The protein below binds the small molecule below.
Small molecule (SMILES): CC(=O)N[C@H]1[C@@H](O[C@H]2[C@H](O)[C@@H](NC(C)=O)CO[C@@H]2CO)O[C@H](CO)[C@@H](O)[C@@H]1O

Binding-site contacts:
Ligand atom C8 contacts residue ARG221 of chain 1.A at 3.7 Å.
Ligand atom O6 contacts residue GLU86 of chain 1.A at 3.6 Å (salt-bridge).
Ligand atom O7 contacts residue ASN64 of chain 1.A at 2.8 Å (h-bond).
Ligand atom O3 contacts residue ARG221 of chain 1.A at 2.7 Å (salt-bridge).
Ligand atom O5 contacts residue ASN87 of chain 1.A at 2.4 Å (h-bond).
Ligand atom C8 contacts residue CYS90 of chain 1.A at 4.3 Å (hydrophobic).
Ligand atom C5 contacts residue ASN87 of chain 1.A at 3.2 Å.
Ligand atom C8 contacts residue ARG221 of chain 1.A at 4.2 Å.
Ligand atom C6 contacts residue GLU86 of chain 1.A at 3.9 Å.
Ligand atom C2 contacts residue ARG221 of chain 1.A at 3.7 Å.
Ligand atom C7 contacts residue GLU66 of chain 1.A at 4.0 Å.
Ligand atom C8 contacts residue SER137 of chain 1.A at 4.0 Å.
Ligand atom C7 contacts residue ASN64 of chain 1.A at 3.8 Å.
Ligand atom C4 contacts residue ARG221 of chain 1.A at 4.3 Å.
Ligand atom O7 contacts residue ARG221 of chain 1.A at 4.0 Å.
Ligand atom C8 contacts residue ALA135 of chain 1.A at 3.6 Å (hydrophobic).
Ligand atom O7 contacts residue CYS90 of chain 1.A at 3.0 Å.
Ligand atom C7 contacts residue ARG221 of chain 1.A at 3.8 Å.
Ligand atom C1 contacts residue ASN87 of chain 1.A at 1.4 Å.
Ligand atom C3 contacts residue ARG221 of chain 1.A at 3.7 Å.
Ligand atom C4 contacts residue ASN87 of chain 1.A at 4.0 Å.
Ligand atom C6 contacts residue ASN87 of chain 1.A at 4.4 Å.
Ligand atom N2 contacts residue ASN64 of chain 1.A at 4.4 Å.
Ligand atom C7 contacts residue CYS90 of chain 1.A at 4.0 Å (hydrophobic).
Ligand atom C2 contacts residue ASN87 of chain 1.A at 2.5 Å.
Ligand atom C3 contacts residue ASN87 of chain 1.A at 3.5 Å.
Ligand atom O7 contacts residue ASN87 of chain 1.A at 3.2 Å (h-bond).
Ligand atom C8 contacts residue CYS136 of chain 1.A at 4.4 Å (hydrophobic).
Ligand atom C1 contacts residue GLU86 of chain 1.A at 3.9 Å.
Ligand atom N2 contacts residue ARG221 of chain 1.A at 3.8 Å.
Ligand atom N2 contacts residue ARG221 of chain 1.A at 4.2 Å.
Ligand atom N2 contacts residue ASN87 of chain 1.A at 2.6 Å (h-bond).
Ligand atom O7 contacts residue ALA135 of chain 1.A at 4.5 Å.
Ligand atom C7 contacts residue ARG221 of chain 1.A at 4.1 Å.
Ligand atom N2 contacts residue GLU66 of chain 1.A at 3.6 Å.
Ligand atom O5 contacts residue GLU86 of chain 1.A at 3.7 Å.
Ligand atom C7 contacts residue ASN87 of chain 1.A at 3.3 Å.

Sequence of chain 1.A:
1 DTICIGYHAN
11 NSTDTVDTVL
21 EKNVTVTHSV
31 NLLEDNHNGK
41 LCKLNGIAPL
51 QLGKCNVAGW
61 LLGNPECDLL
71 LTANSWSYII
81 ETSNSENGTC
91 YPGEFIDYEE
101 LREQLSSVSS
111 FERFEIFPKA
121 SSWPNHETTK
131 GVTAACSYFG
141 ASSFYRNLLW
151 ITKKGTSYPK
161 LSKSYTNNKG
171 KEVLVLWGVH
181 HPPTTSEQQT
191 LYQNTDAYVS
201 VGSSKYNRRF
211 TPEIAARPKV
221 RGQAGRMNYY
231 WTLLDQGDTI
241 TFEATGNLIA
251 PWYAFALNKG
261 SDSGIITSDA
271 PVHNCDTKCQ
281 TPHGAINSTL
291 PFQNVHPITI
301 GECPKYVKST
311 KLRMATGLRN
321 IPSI